Binding-site contacts:
Ligand atom O1A contacts residue TYR159 of chain 1.C at 4.0 Å.
Ligand atom C10 contacts residue GLN138 of chain 1.C at 4.1 Å.
Ligand atom O1B contacts residue TYR49 of chain 1.C at 3.8 Å.
Ligand atom O3A contacts residue TYR49 of chain 1.C at 3.1 Å (h-bond).
Ligand atom PA contacts residue TYR49 of chain 1.C at 3.8 Å.
Ligand atom C2 contacts residue PHE163 of chain 1.C at 3.9 Å (hydrophobic).
Ligand atom O1 contacts residue TYR49 of chain 1.C at 4.1 Å.
Ligand atom C10 contacts residue LEU134 of chain 1.C at 3.7 Å (hydrophobic).
Ligand atom C10 contacts residue CYS135 of chain 1.C at 4.0 Å (hydrophobic).
Ligand atom C9 contacts residue LEU103 of chain 1.D at 3.6 Å (hydrophobic).
Ligand atom C10 contacts residue CYS100 of chain 1.D at 4.3 Å (hydrophobic).
Ligand atom C7 contacts residue GLN138 of chain 1.C at 3.5 Å.
Ligand atom C6 contacts residue MET87 of chain 1.C at 4.0 Å (hydrophobic).
Ligand atom O1A contacts residue TYR49 of chain 1.C at 3.6 Å (h-bond).
Ligand atom O2A contacts residue TYR159 of chain 1.C at 3.7 Å.
Ligand atom C2 contacts residue ASP84 of chain 1.C at 4.4 Å.
Ligand atom C7 contacts residue MET87 of chain 1.C at 4.2 Å (hydrophobic).
Ligand atom C8 contacts residue MET87 of chain 1.C at 4.0 Å (hydrophobic).
Ligand atom C10 contacts residue LEU103 of chain 1.D at 3.8 Å (hydrophobic).
Ligand atom C8 contacts residue GLN138 of chain 1.C at 4.0 Å.
Ligand atom C6 contacts residue GLN138 of chain 1.C at 3.7 Å.
Ligand atom C1 contacts residue TYR49 of chain 1.C at 3.9 Å (hydrophobic).
Ligand atom C9 contacts residue MET87 of chain 1.C at 3.7 Å (hydrophobic).
Ligand atom C5 contacts residue PHE163 of chain 1.C at 3.8 Å (hydrophobic).
Ligand atom C6 contacts residue ASP84 of chain 1.C at 4.1 Å.
Ligand atom O3B contacts residue ASP84 of chain 1.C at 4.0 Å.
Ligand atom C8 contacts residue LEU103 of chain 1.D at 4.1 Å (hydrophobic).
Ligand atom O1 contacts residue ASP84 of chain 1.C at 4.2 Å.
Ligand atom C3 contacts residue GLN138 of chain 1.C at 4.2 Å.
Ligand atom O2B contacts residue ASP199 of chain 1.C at 3.6 Å (salt-bridge).
Ligand atom PB contacts residue TYR49 of chain 1.C at 4.0 Å.
Ligand atom C9 contacts residue LEU83 of chain 1.C at 3.4 Å (hydrophobic).
Ligand atom C4 contacts residue TYR159 of chain 1.C at 3.5 Å (hydrophobic).
Ligand atom C5 contacts residue MET80 of chain 1.C at 4.1 Å (hydrophobic).
Ligand atom O3B contacts residue LYS81 of chain 1.C at 4.0 Å.
Ligand atom PB contacts residue LYS81 of chain 1.C at 4.0 Å.
Ligand atom C3 contacts residue PHE163 of chain 1.C at 4.0 Å (hydrophobic).
Ligand atom C4 contacts residue GLN138 of chain 1.C at 3.2 Å.
Ligand atom O1B contacts residue LYS81 of chain 1.C at 3.5 Å (salt-bridge).
Ligand atom O3A contacts residue LYS81 of chain 1.C at 3.7 Å.

Sequence of chain 1.D:
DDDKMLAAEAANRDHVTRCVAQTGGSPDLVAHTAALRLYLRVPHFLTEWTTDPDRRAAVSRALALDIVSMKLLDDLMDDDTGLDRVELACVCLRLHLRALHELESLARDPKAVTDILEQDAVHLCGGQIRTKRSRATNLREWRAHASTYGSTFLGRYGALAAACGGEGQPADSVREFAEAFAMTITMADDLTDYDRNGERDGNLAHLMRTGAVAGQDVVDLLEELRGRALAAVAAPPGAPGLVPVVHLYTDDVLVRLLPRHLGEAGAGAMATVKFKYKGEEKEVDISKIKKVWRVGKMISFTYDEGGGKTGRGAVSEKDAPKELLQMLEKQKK

A small-molecule ligand and the protein it binds are described below.
Small molecule (SMILES): CC(C)=CCC/C(C)=C/CO[P](=O)(O)OP(=O)(O)O

Sequence of chain 1.C:
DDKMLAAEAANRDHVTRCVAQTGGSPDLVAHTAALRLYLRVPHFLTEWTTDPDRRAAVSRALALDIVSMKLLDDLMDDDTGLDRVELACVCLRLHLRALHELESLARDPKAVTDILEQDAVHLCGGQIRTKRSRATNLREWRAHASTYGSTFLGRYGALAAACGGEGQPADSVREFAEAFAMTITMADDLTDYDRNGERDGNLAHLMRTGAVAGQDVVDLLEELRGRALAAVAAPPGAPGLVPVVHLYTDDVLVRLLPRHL